Sequence of chain 1.C:
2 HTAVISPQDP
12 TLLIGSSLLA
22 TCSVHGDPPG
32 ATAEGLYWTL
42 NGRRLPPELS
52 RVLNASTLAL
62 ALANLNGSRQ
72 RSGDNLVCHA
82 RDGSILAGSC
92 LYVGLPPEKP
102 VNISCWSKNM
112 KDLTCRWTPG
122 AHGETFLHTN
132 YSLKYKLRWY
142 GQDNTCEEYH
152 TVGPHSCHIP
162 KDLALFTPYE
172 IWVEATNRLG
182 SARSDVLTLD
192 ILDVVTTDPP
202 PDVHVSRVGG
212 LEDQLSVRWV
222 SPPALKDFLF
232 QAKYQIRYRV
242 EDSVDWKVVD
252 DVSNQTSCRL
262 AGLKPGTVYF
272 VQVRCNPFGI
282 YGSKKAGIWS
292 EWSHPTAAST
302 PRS

A protein and the small-molecule ligand that binds it are described below.
Small molecule (SMILES): CC(=O)N[C@@H]1[C@@H](O)[C@H](O)[C@@H](CO)O[C@H]1O

Binding-site contacts:
Ligand atom C8 contacts residue ASN131 of chain 1.C at 4.3 Å.
Ligand atom C7 contacts residue ASN131 of chain 1.C at 3.3 Å.
Ligand atom C1 contacts residue ASN131 of chain 1.C at 1.4 Å.
Ligand atom O5 contacts residue ASN131 of chain 1.C at 2.4 Å (h-bond).
Ligand atom O7 contacts residue THR177 of chain 1.C at 4.3 Å.
Ligand atom C3 contacts residue ASN131 of chain 1.C at 3.8 Å.
Ligand atom C2 contacts residue ASN131 of chain 1.C at 2.5 Å.
Ligand atom O7 contacts residue ASN131 of chain 1.C at 3.3 Å (h-bond).
Ligand atom C8 contacts residue HIS129 of chain 1.C at 4.3 Å.
Ligand atom C5 contacts residue ASN131 of chain 1.C at 3.7 Å.
Ligand atom C4 contacts residue ASN131 of chain 1.C at 4.2 Å.
Ligand atom N2 contacts residue ASN131 of chain 1.C at 2.9 Å (h-bond).